Binding-site contacts:
Ligand atom CG contacts residue ARG50 of chain 1.E at 3.7 Å.
Ligand atom CD contacts residue TRP100 of chain 1.D at 3.6 Å (hydrophobic).
Ligand atom CG1 contacts residue TYR113 of chain 1.E at 3.6 Å (hydrophobic).
Ligand atom CA contacts residue TYR114 of chain 1.E at 3.5 Å (hydrophobic).
Ligand atom O contacts residue TYR114 of chain 1.E at 3.4 Å (h-bond).
Ligand atom C contacts residue TRP92 of chain 1.D at 3.5 Å (hydrophobic).
Ligand atom CB contacts residue TYR114 of chain 1.E at 3.5 Å (hydrophobic).
Ligand atom O contacts residue TYR114 of chain 1.E at 2.8 Å (h-bond).
Ligand atom OE1 contacts residue TRP33 of chain 1.E at 3.5 Å.
Ligand atom CD contacts residue TRP92 of chain 1.D at 3.6 Å (hydrophobic).
Ligand atom N contacts residue ASP112 of chain 1.E at 2.8 Å (salt-bridge).
Ligand atom C contacts residue TYR114 of chain 1.E at 3.7 Å (hydrophobic).
Ligand atom NZ contacts residue SER110 of chain 1.E at 3.6 Å (h-bond).
Ligand atom O contacts residue TYR115 of chain 1.E at 3.6 Å.
Ligand atom CG contacts residue TYR116 of chain 1.E at 3.5 Å (hydrophobic).
Ligand atom CB contacts residue ALA98 of chain 1.D at 3.4 Å (hydrophobic).
Ligand atom CG contacts residue TRP100 of chain 1.D at 3.6 Å (hydrophobic).
Ligand atom CB contacts residue TYR113 of chain 1.E at 3.6 Å (hydrophobic).
Ligand atom O contacts residue GLU111 of chain 1.E at 2.5 Å (salt-bridge).
Ligand atom O contacts residue TRP33 of chain 1.E at 3.2 Å.
Ligand atom C contacts residue ASP112 of chain 1.E at 3.7 Å.
Ligand atom CA contacts residue ASP112 of chain 1.E at 3.7 Å.
Ligand atom N contacts residue ALA98 of chain 1.D at 3.7 Å.
Ligand atom N contacts residue TYR114 of chain 1.E at 2.8 Å (h-bond).
Ligand atom O contacts residue TYR116 of chain 1.E at 2.9 Å (h-bond).
Ligand atom C contacts residue GLU111 of chain 1.E at 3.0 Å.
Ligand atom N contacts residue TRP92 of chain 1.D at 3.5 Å.
Ligand atom NZ contacts residue ASP112 of chain 1.E at 3.2 Å (salt-bridge).
Ligand atom N contacts residue TRP92 of chain 1.D at 3.5 Å.
Ligand atom O contacts residue TYR113 of chain 1.E at 3.5 Å.
Ligand atom CA contacts residue ASP112 of chain 1.E at 3.7 Å.
Ligand atom NE contacts residue TYR116 of chain 1.E at 3.4 Å (h-bond).
Ligand atom O contacts residue TRP92 of chain 1.D at 3.7 Å.
Ligand atom CG2 contacts residue TYR33 of chain 1.D at 3.6 Å (hydrophobic).
Ligand atom CA contacts residue GLU111 of chain 1.E at 3.3 Å.
Ligand atom CB contacts residue TRP92 of chain 1.D at 3.5 Å (hydrophobic).
Ligand atom CB contacts residue ARG50 of chain 1.E at 3.4 Å.
Ligand atom CA contacts residue TRP92 of chain 1.D at 3.3 Å (hydrophobic).
Ligand atom CB contacts residue ASP112 of chain 1.E at 3.5 Å.
Ligand atom CA contacts residue TYR114 of chain 1.E at 3.8 Å (hydrophobic).

Sequence of chain 1.E:
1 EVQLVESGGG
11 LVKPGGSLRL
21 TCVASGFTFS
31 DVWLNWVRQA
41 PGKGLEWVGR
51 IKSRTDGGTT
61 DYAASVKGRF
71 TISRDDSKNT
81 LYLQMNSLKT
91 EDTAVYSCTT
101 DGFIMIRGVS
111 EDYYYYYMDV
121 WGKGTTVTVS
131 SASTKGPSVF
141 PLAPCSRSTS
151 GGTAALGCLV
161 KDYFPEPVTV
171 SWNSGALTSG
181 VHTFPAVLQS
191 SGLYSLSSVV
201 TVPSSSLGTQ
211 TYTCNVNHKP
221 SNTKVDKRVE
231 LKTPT

Sequence of chain 1.D:
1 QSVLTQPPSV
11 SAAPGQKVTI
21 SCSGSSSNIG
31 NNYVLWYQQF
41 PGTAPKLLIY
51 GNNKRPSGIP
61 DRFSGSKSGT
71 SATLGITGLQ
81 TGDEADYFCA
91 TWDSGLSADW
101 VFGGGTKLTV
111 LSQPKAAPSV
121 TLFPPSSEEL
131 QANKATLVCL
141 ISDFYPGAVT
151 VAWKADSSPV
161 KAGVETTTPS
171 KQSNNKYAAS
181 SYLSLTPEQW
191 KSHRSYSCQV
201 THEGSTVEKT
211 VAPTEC

The protein below binds the small molecule below.
Small molecule (SMILES): CC[C@H](C)[C@H](NC(=O)[C@H](CCCN=C(N)N)NC(=O)[C@@H](NC(=O)CNC(=O)[C@@H](N)CCCCN)C(C)C)C(=O)NCC(=O)N1CCC[C@H]1C(=O)NCC(=O)N[C@H](C=O)CCC(N)=O